Binding-site contacts:
Ligand atom C1 contacts residue ALA293 of chain 1.D at 3.4 Å (hydrophobic).
Ligand atom O3 contacts residue GLY295 of chain 1.D at 3.8 Å.
Ligand atom O2 contacts residue MET291 of chain 1.D at 4.0 Å.
Ligand atom C2 contacts residue GLU272 of chain 1.D at 3.2 Å.
Ligand atom C2 contacts residue MG1 of chain 1.U at 3.0 Å.
Ligand atom O2 contacts residue GLU272 of chain 1.D at 4.4 Å.
Ligand atom O2 contacts residue ARG73 of chain 1.D at 3.9 Å.
Ligand atom C1 contacts residue GLU272 of chain 1.D at 3.3 Å.
Ligand atom C2 contacts residue LYS270 of chain 1.D at 3.7 Å.
Ligand atom C1 contacts residue MG1 of chain 1.U at 3.1 Å.
Ligand atom O2 contacts residue LYS270 of chain 1.D at 3.9 Å.
Ligand atom C1 contacts residue THR328 of chain 1.D at 3.5 Å.
Ligand atom O4 contacts residue ARG73 of chain 1.D at 4.4 Å.
Ligand atom C1 contacts residue ASP296 of chain 1.D at 3.8 Å.
Ligand atom O4 contacts residue ASP296 of chain 1.D at 4.2 Å.
Ligand atom O1 contacts residue ALA293 of chain 1.D at 3.2 Å.
Ligand atom O4 contacts residue ALA293 of chain 1.D at 3.9 Å.
Ligand atom O2 contacts residue THR328 of chain 1.D at 3.3 Å (h-bond).
Ligand atom O1 contacts residue THR328 of chain 1.D at 2.4 Å (h-bond).
Ligand atom O4 contacts residue MG1 of chain 1.U at 2.2 Å.
Ligand atom O2 contacts residue MG1 of chain 1.U at 4.2 Å.
Ligand atom C1 contacts residue ARG294 of chain 1.D at 4.3 Å.
Ligand atom C1 contacts residue GLY295 of chain 1.D at 3.7 Å.
Ligand atom O2 contacts residue MET360 of chain 1.D at 4.1 Å.
Ligand atom C2 contacts residue ALA293 of chain 1.D at 3.5 Å (hydrophobic).
Ligand atom O4 contacts residue LYS270 of chain 1.D at 2.7 Å (salt-bridge).
Ligand atom C2 contacts residue THR328 of chain 1.D at 3.8 Å.
Ligand atom O3 contacts residue MG1 of chain 1.U at 2.5 Å.
Ligand atom O3 contacts residue GLU272 of chain 1.D at 2.8 Å (salt-bridge).
Ligand atom O1 contacts residue MG1 of chain 1.U at 4.4 Å.
Ligand atom O1 contacts residue GLU272 of chain 1.D at 4.4 Å.
Ligand atom O2 contacts residue ALA293 of chain 1.D at 3.9 Å.
Ligand atom O3 contacts residue ALA293 of chain 1.D at 3.7 Å.
Ligand atom O1 contacts residue ASP296 of chain 1.D at 3.9 Å.
Ligand atom O1 contacts residue GLY295 of chain 1.D at 2.9 Å (h-bond).
Ligand atom O3 contacts residue ASP296 of chain 1.D at 2.9 Å (salt-bridge).
Ligand atom O4 contacts residue GLU272 of chain 1.D at 2.6 Å (salt-bridge).
Ligand atom O1 contacts residue ARG294 of chain 1.D at 3.4 Å (salt-bridge).

Sequence of chain 1.D:
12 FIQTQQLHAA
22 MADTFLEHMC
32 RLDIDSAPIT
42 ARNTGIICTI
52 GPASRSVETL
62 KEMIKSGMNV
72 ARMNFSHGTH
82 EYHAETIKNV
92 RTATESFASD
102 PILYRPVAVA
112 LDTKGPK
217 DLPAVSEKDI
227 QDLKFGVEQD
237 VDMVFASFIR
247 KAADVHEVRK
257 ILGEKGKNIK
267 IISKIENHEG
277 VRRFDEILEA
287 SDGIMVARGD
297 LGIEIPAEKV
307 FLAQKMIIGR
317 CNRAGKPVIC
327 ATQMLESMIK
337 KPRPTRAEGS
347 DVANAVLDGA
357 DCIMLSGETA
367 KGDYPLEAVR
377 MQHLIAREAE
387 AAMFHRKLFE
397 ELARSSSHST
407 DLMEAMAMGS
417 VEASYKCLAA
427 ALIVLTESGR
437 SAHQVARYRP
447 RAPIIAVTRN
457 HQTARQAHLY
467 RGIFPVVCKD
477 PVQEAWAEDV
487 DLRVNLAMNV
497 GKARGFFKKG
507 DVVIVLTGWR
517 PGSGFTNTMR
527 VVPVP

The protein below binds the small molecule below.
Small molecule (SMILES): O=C([O-])C(=O)[O-]